Binding-site contacts:
Ligand atom C2 contacts residue ASN166 of chain 1.A at 2.5 Å.
Ligand atom C7 contacts residue ASP164 of chain 1.A at 3.5 Å.
Ligand atom C1 contacts residue ASP164 of chain 1.A at 3.9 Å.
Ligand atom C2 contacts residue ASP164 of chain 1.A at 4.2 Å.
Ligand atom C8 contacts residue ASP164 of chain 1.A at 4.5 Å.
Ligand atom N2 contacts residue ASP164 of chain 1.A at 3.3 Å (salt-bridge).
Ligand atom C3 contacts residue ASN166 of chain 1.A at 3.8 Å.
Ligand atom O7 contacts residue ASP164 of chain 1.A at 3.6 Å.
Ligand atom C7 contacts residue ASN166 of chain 1.A at 3.6 Å.
Ligand atom O7 contacts residue ARG136 of chain 1.A at 4.2 Å.
Ligand atom N2 contacts residue ASN166 of chain 1.A at 2.9 Å (h-bond).
Ligand atom C4 contacts residue ASN166 of chain 1.A at 4.2 Å.
Ligand atom C1 contacts residue ASN166 of chain 1.A at 1.4 Å.
Ligand atom C7 contacts residue GLN135 of chain 1.A at 4.2 Å.
Ligand atom C5 contacts residue ASN166 of chain 1.A at 3.7 Å.
Ligand atom C8 contacts residue GLN135 of chain 1.A at 3.2 Å.
Ligand atom O7 contacts residue ASN166 of chain 1.A at 3.6 Å.
Ligand atom O5 contacts residue ASN166 of chain 1.A at 2.4 Å (h-bond).

Sequence of chain 1.A:
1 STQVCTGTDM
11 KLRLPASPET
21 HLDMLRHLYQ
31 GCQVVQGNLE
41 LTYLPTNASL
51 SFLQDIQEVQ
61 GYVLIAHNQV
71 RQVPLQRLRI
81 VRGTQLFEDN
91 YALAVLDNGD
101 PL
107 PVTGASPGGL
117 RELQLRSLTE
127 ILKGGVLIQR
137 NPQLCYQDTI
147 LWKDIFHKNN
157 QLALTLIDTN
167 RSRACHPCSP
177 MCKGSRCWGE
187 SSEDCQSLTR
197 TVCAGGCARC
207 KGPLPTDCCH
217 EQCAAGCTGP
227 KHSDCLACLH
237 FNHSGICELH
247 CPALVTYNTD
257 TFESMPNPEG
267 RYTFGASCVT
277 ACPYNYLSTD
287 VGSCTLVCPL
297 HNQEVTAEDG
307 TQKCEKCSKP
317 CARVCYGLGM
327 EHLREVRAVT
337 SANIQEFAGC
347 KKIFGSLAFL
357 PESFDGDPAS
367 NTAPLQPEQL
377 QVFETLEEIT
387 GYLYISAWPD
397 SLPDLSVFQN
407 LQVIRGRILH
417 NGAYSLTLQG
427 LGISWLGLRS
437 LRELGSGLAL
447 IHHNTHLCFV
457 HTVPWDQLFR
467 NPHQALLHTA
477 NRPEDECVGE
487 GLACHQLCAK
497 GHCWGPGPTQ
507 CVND

This protein binds this small molecule.
Small molecule (SMILES): CC(=O)N[C@@H]1[C@@H](O)[C@H](O)[C@@H](CO)O[C@H]1O